Sequence of chain 5.B:
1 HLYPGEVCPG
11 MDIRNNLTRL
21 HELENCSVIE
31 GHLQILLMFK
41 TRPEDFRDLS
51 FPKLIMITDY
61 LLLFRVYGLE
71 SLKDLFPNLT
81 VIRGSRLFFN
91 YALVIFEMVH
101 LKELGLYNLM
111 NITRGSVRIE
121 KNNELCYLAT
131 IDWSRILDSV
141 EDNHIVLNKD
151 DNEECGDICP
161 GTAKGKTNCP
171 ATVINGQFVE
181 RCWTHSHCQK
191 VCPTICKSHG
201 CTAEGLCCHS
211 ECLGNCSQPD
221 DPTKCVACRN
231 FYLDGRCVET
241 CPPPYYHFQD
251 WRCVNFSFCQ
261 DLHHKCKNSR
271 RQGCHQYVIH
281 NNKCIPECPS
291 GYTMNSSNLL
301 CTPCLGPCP

Binding-site contacts:
Ligand atom C4 contacts residue ASN255 of chain 5.B at 4.2 Å.
Ligand atom C3 contacts residue SER257 of chain 5.B at 4.2 Å.
Ligand atom C7 contacts residue ASP261 of chain 5.B at 4.2 Å.
Ligand atom C3 contacts residue ASP234 of chain 5.B at 4.3 Å.
Ligand atom C8 contacts residue ASP261 of chain 5.B at 3.5 Å.
Ligand atom C1 contacts residue ASN255 of chain 5.B at 1.4 Å.
Ligand atom O3 contacts residue ASP234 of chain 5.B at 3.2 Å (salt-bridge).
Ligand atom C2 contacts residue ASN255 of chain 5.B at 2.5 Å.
Ligand atom C1 contacts residue SER257 of chain 5.B at 4.2 Å.
Ligand atom O5 contacts residue ASN255 of chain 5.B at 2.3 Å (h-bond).
Ligand atom C6 contacts residue ARG252 of chain 5.B at 3.5 Å.
Ligand atom C8 contacts residue ASN255 of chain 5.B at 4.5 Å.
Ligand atom O4 contacts residue ASP234 of chain 5.B at 4.3 Å.
Ligand atom O7 contacts residue ASN255 of chain 5.B at 3.1 Å (h-bond).
Ligand atom N2 contacts residue ASN255 of chain 5.B at 2.9 Å (h-bond).
Ligand atom C6 contacts residue PHE258 of chain 5.B at 4.3 Å (hydrophobic).
Ligand atom C5 contacts residue ASN255 of chain 5.B at 3.6 Å.
Ligand atom C7 contacts residue ASN255 of chain 5.B at 3.2 Å.
Ligand atom O5 contacts residue PHE258 of chain 5.B at 4.5 Å.
Ligand atom C3 contacts residue ASN255 of chain 5.B at 3.7 Å.
Ligand atom C4 contacts residue ASP234 of chain 5.B at 4.4 Å.

This protein binds this small molecule.
Small molecule (SMILES): CC(=O)N[C@H]1[C@H](O[C@H]2[C@H](O)[C@@H](NC(C)=O)CO[C@@H]2CO[C@@H]2O[C@@H](C)[C@@H](O)[C@@H](O)[C@@H]2O)O[C@H](CO)[C@@H](O)[C@@H]1O